Binding-site contacts:
Ligand atom C contacts residue FOR1 of chain 1.L at 1.3 Å.
Ligand atom CA contacts residue THR223 of chain 1.C at 3.5 Å.
Ligand atom O2 contacts residue THR224 of chain 1.C at 3.4 Å (h-bond).
Ligand atom CE2 contacts residue SER82 of chain 1.C at 3.6 Å.
Ligand atom O contacts residue GLY34 of chain 1.C at 3.1 Å (h-bond).
Ligand atom CD1 contacts residue GLY222 of chain 1.C at 3.5 Å.
Ligand atom CE1 contacts residue ILE30 of chain 1.C at 3.3 Å (hydrophobic).
Ligand atom OH contacts residue GLY222 of chain 1.C at 3.6 Å (h-bond).
Ligand atom O contacts residue ASN125 of chain 1.C at 3.3 Å (h-bond).
Ligand atom CD2 contacts residue TYR78 of chain 1.C at 3.5 Å (hydrophobic).
Ligand atom OH contacts residue ASP220 of chain 1.C at 2.5 Å (salt-bridge).
Ligand atom CG2 contacts residue SER13 of chain 1.C at 3.2 Å.
Ligand atom O contacts residue ASP80 of chain 1.C at 3.3 Å (salt-bridge).
Ligand atom O contacts residue THR224 of chain 1.C at 3.0 Å (h-bond).
Ligand atom CH contacts residue ASP32 of chain 1.C at 3.3 Å.
Ligand atom O contacts residue FOR1 of chain 1.L at 2.2 Å (h-bond).
Ligand atom N contacts residue ASP80 of chain 1.C at 3.2 Å (salt-bridge).
Ligand atom C8 contacts residue TYR285 of chain 1.C at 3.6 Å (hydrophobic).
Ligand atom CB contacts residue GLY222 of chain 1.C at 3.4 Å.
Ligand atom N contacts residue THR224 of chain 1.C at 2.8 Å (h-bond).
Ligand atom CA contacts residue FOR1 of chain 1.L at 2.4 Å.
Ligand atom N contacts residue GLY34 of chain 1.C at 2.8 Å (h-bond).
Ligand atom CH contacts residue ASP220 of chain 1.C at 3.5 Å.
Ligand atom O contacts residue THR223 of chain 1.C at 3.3 Å.
Ligand atom CA contacts residue ASP80 of chain 1.C at 3.4 Å.
Ligand atom O contacts residue TYR78 of chain 1.C at 3.4 Å.
Ligand atom O contacts residue GLY79 of chain 1.C at 2.7 Å (h-bond).
Ligand atom CB contacts residue ASP80 of chain 1.C at 3.4 Å.
Ligand atom O contacts residue TYR78 of chain 1.C at 3.3 Å.
Ligand atom CM contacts residue ASP220 of chain 1.C at 3.4 Å.
Ligand atom OH contacts residue ASP32 of chain 1.C at 2.5 Å (salt-bridge).
Ligand atom O contacts residue GLY79 of chain 1.C at 3.2 Å (h-bond).
Ligand atom CE2 contacts residue ASP80 of chain 1.C at 3.6 Å.
Ligand atom CB contacts residue ASP32 of chain 1.C at 3.4 Å.
Ligand atom CG1 contacts residue THR223 of chain 1.C at 3.5 Å.
Ligand atom N contacts residue GLY222 of chain 1.C at 2.9 Å (h-bond).
Ligand atom CA contacts residue GLY222 of chain 1.C at 3.7 Å.
Ligand atom CG2 contacts residue TYR227 of chain 1.C at 3.6 Å (hydrophobic).
Ligand atom CB contacts residue FOR1 of chain 1.L at 3.0 Å.
Ligand atom CG2 contacts residue THR224 of chain 1.C at 3.4 Å.

The small molecule below binds the protein below.
Small molecule (SMILES): CC(C)[C@H](NC(=O)OC(C)(C)C)C(=O)N[C@H](C(=O)N[C@@H](Cc1ccccc1)[C@@H](O)CC(=O)N[C@@H](C)C=O)C(C)C

Sequence of chain 1.C:
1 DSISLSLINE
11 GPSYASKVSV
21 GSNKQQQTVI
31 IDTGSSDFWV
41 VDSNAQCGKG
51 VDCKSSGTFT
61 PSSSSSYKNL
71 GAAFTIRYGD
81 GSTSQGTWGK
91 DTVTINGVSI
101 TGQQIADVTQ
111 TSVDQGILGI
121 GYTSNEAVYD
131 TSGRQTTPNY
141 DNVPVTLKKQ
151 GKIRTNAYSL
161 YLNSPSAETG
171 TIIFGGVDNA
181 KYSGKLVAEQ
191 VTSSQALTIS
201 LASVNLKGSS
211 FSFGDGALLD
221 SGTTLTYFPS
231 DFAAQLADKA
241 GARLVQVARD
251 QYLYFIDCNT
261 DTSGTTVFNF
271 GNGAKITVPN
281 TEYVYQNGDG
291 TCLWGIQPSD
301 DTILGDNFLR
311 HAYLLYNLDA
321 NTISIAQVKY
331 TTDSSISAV